Binding-site contacts:
Ligand atom C5 contacts residue ILE76 of chain 1.A at 3.9 Å (hydrophobic).
Ligand atom N2 contacts residue ASN73 of chain 1.A at 2.8 Å (h-bond).
Ligand atom C6 contacts residue SER9 of chain 1.A at 3.4 Å.
Ligand atom O5 contacts residue ILE76 of chain 1.A at 4.3 Å.
Ligand atom C5 contacts residue ASN73 of chain 1.A at 3.6 Å.
Ligand atom C6 contacts residue GLU13 of chain 1.A at 4.0 Å.
Ligand atom C4 contacts residue SER9 of chain 1.A at 3.5 Å.
Ligand atom O5 contacts residue THR75 of chain 1.A at 4.2 Å.
Ligand atom C4 contacts residue GLU13 of chain 1.A at 3.5 Å.
Ligand atom O7 contacts residue THR75 of chain 1.A at 4.4 Å.
Ligand atom C8 contacts residue PRO362 of chain 1.A at 3.9 Å (hydrophobic).
Ligand atom C5 contacts residue GLU13 of chain 1.A at 4.5 Å.
Ligand atom O4 contacts residue GLU13 of chain 1.A at 2.6 Å (salt-bridge).
Ligand atom O4 contacts residue SER9 of chain 1.A at 4.2 Å.
Ligand atom C6 contacts residue VAL12 of chain 1.A at 3.4 Å (hydrophobic).
Ligand atom C5 contacts residue THR75 of chain 1.A at 4.0 Å.
Ligand atom C3 contacts residue ASN73 of chain 1.A at 3.8 Å.
Ligand atom C1 contacts residue ASN73 of chain 1.A at 1.4 Å.
Ligand atom C7 contacts residue ASN73 of chain 1.A at 3.6 Å.
Ligand atom O7 contacts residue ASN73 of chain 1.A at 3.9 Å.
Ligand atom C6 contacts residue THR75 of chain 1.A at 4.3 Å.
Ligand atom C1 contacts residue THR75 of chain 1.A at 4.3 Å.
Ligand atom O3 contacts residue GLU13 of chain 1.A at 4.4 Å.
Ligand atom C2 contacts residue ASN73 of chain 1.A at 2.4 Å.
Ligand atom C5 contacts residue SER9 of chain 1.A at 3.7 Å.
Ligand atom C8 contacts residue THR75 of chain 1.A at 4.3 Å.
Ligand atom C8 contacts residue LEU361 of chain 1.A at 4.4 Å (hydrophobic).
Ligand atom C6 contacts residue ILE76 of chain 1.A at 3.4 Å (hydrophobic).
Ligand atom O5 contacts residue ASN73 of chain 1.A at 2.4 Å (h-bond).
Ligand atom C4 contacts residue ASN73 of chain 1.A at 4.2 Å.

A small-molecule ligand and the protein it binds are described below.
Small molecule (SMILES): CC(=O)N[C@H]1[C@H](O[C@H]2[C@H](O)[C@@H](NC(C)=O)CO[C@@H]2CO[C@@H]2O[C@@H](C)[C@@H](O)[C@@H](O)[C@@H]2O)O[C@H](CO)[C@@H](O[C@@H]2O[C@H](CO)[C@@H](O)[C@H](O)[C@@H]2O)[C@@H]1O

Sequence of chain 1.A:
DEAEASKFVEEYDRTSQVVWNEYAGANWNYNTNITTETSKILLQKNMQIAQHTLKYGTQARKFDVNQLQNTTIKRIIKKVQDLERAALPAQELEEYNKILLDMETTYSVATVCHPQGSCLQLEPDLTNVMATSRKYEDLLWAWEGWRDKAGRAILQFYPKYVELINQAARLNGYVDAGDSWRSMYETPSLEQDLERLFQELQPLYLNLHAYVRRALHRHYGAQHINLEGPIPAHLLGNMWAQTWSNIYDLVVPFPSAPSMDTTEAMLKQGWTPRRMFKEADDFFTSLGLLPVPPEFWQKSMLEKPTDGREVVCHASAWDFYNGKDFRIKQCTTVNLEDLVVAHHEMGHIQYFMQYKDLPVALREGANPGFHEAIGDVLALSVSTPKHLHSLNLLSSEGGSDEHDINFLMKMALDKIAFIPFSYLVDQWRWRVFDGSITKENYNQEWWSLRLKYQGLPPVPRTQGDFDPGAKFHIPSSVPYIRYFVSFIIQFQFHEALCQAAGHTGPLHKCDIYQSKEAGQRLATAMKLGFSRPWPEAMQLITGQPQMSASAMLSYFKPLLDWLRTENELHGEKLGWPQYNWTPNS